Sequence of chain 1.A:
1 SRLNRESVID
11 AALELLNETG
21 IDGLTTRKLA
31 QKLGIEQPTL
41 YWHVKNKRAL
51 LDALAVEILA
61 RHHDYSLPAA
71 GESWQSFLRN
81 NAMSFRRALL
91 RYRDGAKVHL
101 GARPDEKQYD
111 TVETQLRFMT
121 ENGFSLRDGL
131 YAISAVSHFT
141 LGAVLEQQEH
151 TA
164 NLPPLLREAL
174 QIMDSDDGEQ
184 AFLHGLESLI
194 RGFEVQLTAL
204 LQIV

The small molecule below binds the protein below.
Small molecule (SMILES): CN(C)c1ccc(O)c2c1C[C@H]1C[C@H]3[C@H](N(C)C)C(O)=C(C(N)=O)C(=O)[C@@]3(O)C(O)=C1C2=O

Binding-site contacts:
Ligand atom C4 contacts residue ASN81 of chain 1.A at 3.7 Å.
Ligand atom C19 contacts residue ASN81 of chain 1.A at 3.2 Å.
Ligand atom C21 contacts residue HIS63 of chain 1.A at 3.4 Å.
Ligand atom C16 contacts residue SER137 of chain 1.A at 3.6 Å.
Ligand atom O6 contacts residue MG1 of chain 1.C at 1.9 Å.
Ligand atom O2 contacts residue HIS63 of chain 1.A at 3.0 Å (h-bond).
Ligand atom O8 contacts residue HIS63 of chain 1.A at 2.6 Å (h-bond).
Ligand atom O2 contacts residue GLN115 of chain 1.A at 3.2 Å (h-bond).
Ligand atom C4 contacts residue GLN115 of chain 1.A at 3.2 Å.
Ligand atom C3 contacts residue HIS63 of chain 1.A at 3.8 Å.
Ligand atom C16 contacts residue MG1 of chain 1.C at 3.4 Å.
Ligand atom C12 contacts residue SER134 of chain 1.A at 3.8 Å.
Ligand atom C17 contacts residue MG1 of chain 1.C at 3.0 Å.
Ligand atom C71 contacts residue LEU130 of chain 1.A at 3.4 Å (hydrophobic).
Ligand atom C11 contacts residue MET176 of chain 2.A at 3.8 Å (hydrophobic).
Ligand atom O4 contacts residue GLU146 of chain 2.A at 2.9 Å (salt-bridge).
Ligand atom C12 contacts residue MET176 of chain 2.A at 3.6 Å (hydrophobic).
Ligand atom O5 contacts residue MG1 of chain 1.C at 1.9 Å.
Ligand atom C12 contacts residue HIS138 of chain 1.A at 3.7 Å.
Ligand atom C15 contacts residue SER137 of chain 1.A at 3.6 Å.
Ligand atom C11 contacts residue SER134 of chain 1.A at 3.6 Å.
Ligand atom C6 contacts residue GLN115 of chain 1.A at 3.8 Å.
Ligand atom O4 contacts residue HIS138 of chain 1.A at 3.1 Å (h-bond).
Ligand atom O2 contacts residue ASN81 of chain 1.A at 2.8 Å (h-bond).
Ligand atom C20 contacts residue ASN81 of chain 1.A at 3.1 Å.
Ligand atom O8 contacts residue GLN115 of chain 1.A at 3.5 Å (h-bond).
Ligand atom O8 contacts residue THR111 of chain 1.A at 3.6 Å.
Ligand atom C21 contacts residue GLN115 of chain 1.A at 3.8 Å.
Ligand atom C15 contacts residue MG1 of chain 1.C at 2.9 Å.
Ligand atom O6 contacts residue HIS99 of chain 1.A at 2.9 Å (h-bond).
Ligand atom O7 contacts residue PHE85 of chain 1.A at 3.1 Å.
Ligand atom C21 contacts residue SER66 of chain 1.A at 3.7 Å.
Ligand atom O5 contacts residue GLU146 of chain 2.A at 3.8 Å.
Ligand atom C19 contacts residue PHE85 of chain 1.A at 3.4 Å (hydrophobic).
Ligand atom N1 contacts residue ASN81 of chain 1.A at 2.6 Å (h-bond).
Ligand atom C20 contacts residue ILE133 of chain 1.A at 3.8 Å (hydrophobic).
Ligand atom C13 contacts residue HIS138 of chain 1.A at 3.7 Å.
Ligand atom O8 contacts residue SER66 of chain 1.A at 2.7 Å (h-bond).
Ligand atom O5 contacts residue SER137 of chain 1.A at 3.8 Å.
Ligand atom C3 contacts residue GLN115 of chain 1.A at 3.4 Å.

Sequence of chain 2.A:
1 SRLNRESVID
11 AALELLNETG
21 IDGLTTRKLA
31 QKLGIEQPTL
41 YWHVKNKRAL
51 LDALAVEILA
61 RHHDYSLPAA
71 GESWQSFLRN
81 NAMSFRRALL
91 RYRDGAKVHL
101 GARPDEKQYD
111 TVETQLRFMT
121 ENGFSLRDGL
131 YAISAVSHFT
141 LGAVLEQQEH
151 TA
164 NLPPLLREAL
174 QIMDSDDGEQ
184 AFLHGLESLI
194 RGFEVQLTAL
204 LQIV